Sequence of chain 22.A:
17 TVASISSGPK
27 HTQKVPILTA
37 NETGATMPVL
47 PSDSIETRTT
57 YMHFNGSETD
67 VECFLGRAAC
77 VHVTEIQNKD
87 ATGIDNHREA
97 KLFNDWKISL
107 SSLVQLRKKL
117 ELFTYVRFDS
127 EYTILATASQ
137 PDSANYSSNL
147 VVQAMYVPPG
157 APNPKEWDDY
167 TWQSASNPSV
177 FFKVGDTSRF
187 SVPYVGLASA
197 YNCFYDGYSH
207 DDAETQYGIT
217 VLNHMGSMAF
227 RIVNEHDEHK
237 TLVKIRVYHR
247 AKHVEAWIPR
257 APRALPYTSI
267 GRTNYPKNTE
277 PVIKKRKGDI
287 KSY

Sequence of chain 22.C:
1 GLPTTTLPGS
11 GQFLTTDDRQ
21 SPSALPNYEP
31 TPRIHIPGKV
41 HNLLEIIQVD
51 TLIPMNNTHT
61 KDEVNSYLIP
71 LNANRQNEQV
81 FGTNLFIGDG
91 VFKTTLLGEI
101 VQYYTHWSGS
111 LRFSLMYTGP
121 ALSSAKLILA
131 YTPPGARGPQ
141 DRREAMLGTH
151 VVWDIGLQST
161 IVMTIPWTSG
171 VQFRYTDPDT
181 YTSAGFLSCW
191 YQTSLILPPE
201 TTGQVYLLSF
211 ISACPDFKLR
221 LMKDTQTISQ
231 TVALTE

Binding-site contacts:
Ligand atom C2A contacts residue PHE186 of chain 22.A at 3.3 Å (hydrophobic).
Ligand atom C4B contacts residue PHE186 of chain 22.A at 3.6 Å (hydrophobic).
Ligand atom C4 contacts residue TYR197 of chain 22.A at 3.8 Å (hydrophobic).
Ligand atom O1A contacts residue PHE186 of chain 22.A at 3.0 Å.
Ligand atom C6B contacts residue TYR128 of chain 22.A at 3.3 Å (hydrophobic).
Ligand atom C4C contacts residue VAL191 of chain 22.A at 3.0 Å (hydrophobic).
Ligand atom O1 contacts residue LEU106 of chain 22.A at 3.7 Å.
Ligand atom C2C contacts residue TYR197 of chain 22.A at 3.7 Å (hydrophobic).
Ligand atom C5A contacts residue VAL176 of chain 22.A at 3.6 Å (hydrophobic).
Ligand atom C1B contacts residue TYR128 of chain 22.A at 3.6 Å (hydrophobic).
Ligand atom C2C contacts residue MET221 of chain 22.A at 4.0 Å (hydrophobic).
Ligand atom C4C contacts residue VAL188 of chain 22.A at 3.7 Å (hydrophobic).
Ligand atom N3A contacts residue ALA24 of chain 22.C at 3.8 Å.
Ligand atom N3A contacts residue PRO174 of chain 22.A at 3.7 Å.
Ligand atom C1C contacts residue LEU106 of chain 22.A at 3.8 Å (hydrophobic).
Ligand atom C4A contacts residue PRO174 of chain 22.A at 3.1 Å (hydrophobic).
Ligand atom C1B contacts residue ILE104 of chain 22.A at 4.0 Å (hydrophobic).
Ligand atom C5A contacts residue PHE186 of chain 22.A at 3.5 Å (hydrophobic).
Ligand atom C1B contacts residue VAL188 of chain 22.A at 3.8 Å (hydrophobic).
Ligand atom C6B contacts residue ILE104 of chain 22.A at 3.6 Å (hydrophobic).
Ligand atom C3B contacts residue TYR152 of chain 22.A at 3.7 Å (hydrophobic).
Ligand atom C5C contacts residue VAL191 of chain 22.A at 3.8 Å (hydrophobic).
Ligand atom N3A contacts residue TYR152 of chain 22.A at 3.5 Å.
Ligand atom O1 contacts residue MET221 of chain 22.A at 3.9 Å.
Ligand atom C4B contacts residue TYR152 of chain 22.A at 3.8 Å (hydrophobic).
Ligand atom C5 contacts residue LEU106 of chain 22.A at 3.8 Å (hydrophobic).
Ligand atom C5B contacts residue TYR128 of chain 22.A at 4.0 Å (hydrophobic).
Ligand atom C2B contacts residue VAL188 of chain 22.A at 3.5 Å (hydrophobic).
Ligand atom O1B contacts residue TYR128 of chain 22.A at 3.4 Å (h-bond).
Ligand atom C3B contacts residue VAL188 of chain 22.A at 3.8 Å (hydrophobic).
Ligand atom C4 contacts residue LEU106 of chain 22.A at 3.9 Å (hydrophobic).
Ligand atom C1C contacts residue TYR128 of chain 22.A at 3.7 Å (hydrophobic).
Ligand atom C5B contacts residue MET224 of chain 22.A at 3.8 Å (hydrophobic).
Ligand atom N2 contacts residue LEU106 of chain 22.A at 3.8 Å.
Ligand atom C3C contacts residue TYR128 of chain 22.A at 3.4 Å (hydrophobic).
Ligand atom C5B contacts residue PHE186 of chain 22.A at 3.9 Å (hydrophobic).
Ligand atom C2A contacts residue TYR152 of chain 22.A at 3.6 Å (hydrophobic).
Ligand atom C5A contacts residue ALA150 of chain 22.A at 3.6 Å (hydrophobic).
Ligand atom O1B contacts residue ILE104 of chain 22.A at 3.9 Å.
Ligand atom N3A contacts residue PHE186 of chain 22.A at 4.0 Å.

This small molecule binds to this protein.
Small molecule (SMILES): Cc1cc(CCCCCOc2ccc(C3=NCCO3)cc2)on1